Sequence of chain 1.A:
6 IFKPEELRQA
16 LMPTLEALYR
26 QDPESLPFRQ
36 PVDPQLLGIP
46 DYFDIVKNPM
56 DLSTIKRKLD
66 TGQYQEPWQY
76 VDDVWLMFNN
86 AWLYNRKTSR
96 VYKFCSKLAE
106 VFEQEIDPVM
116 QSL

Binding-site contacts:
Ligand atom CE contacts residue ASN90 of chain 1.A at 3.8 Å.
Ligand atom CG contacts residue TYR89 of chain 1.A at 3.7 Å (hydrophobic).
Ligand atom NH1 contacts residue ILE50 of chain 1.A at 3.6 Å.
Ligand atom CD2 contacts residue PRO45 of chain 1.A at 3.9 Å (hydrophobic).
Ligand atom N contacts residue ILE44 of chain 1.A at 3.7 Å.
Ligand atom CE2 contacts residue PRO45 of chain 1.A at 3.7 Å (hydrophobic).
Ligand atom CH3 contacts residue VAL37 of chain 1.A at 3.6 Å (hydrophobic).
Ligand atom O contacts residue LEU41 of chain 1.A at 3.8 Å.
Ligand atom C contacts residue ARG91 of chain 1.A at 3.8 Å.
Ligand atom CZ contacts residue PRO45 of chain 1.A at 3.6 Å (hydrophobic).
Ligand atom C contacts residue LEU42 of chain 1.A at 3.8 Å (hydrophobic).
Ligand atom OG contacts residue LEU42 of chain 1.A at 3.3 Å (h-bond).
Ligand atom NE contacts residue LEU88 of chain 1.A at 3.1 Å (h-bond).
Ligand atom CB contacts residue GLY43 of chain 1.A at 3.9 Å.
Ligand atom N contacts residue LEU42 of chain 1.A at 3.0 Å (h-bond).
Ligand atom CB contacts residue TYR89 of chain 1.A at 3.5 Å (hydrophobic).
Ligand atom CH contacts residue VAL37 of chain 1.A at 3.6 Å (hydrophobic).
Ligand atom NZ contacts residue VAL37 of chain 1.A at 3.6 Å.
Ligand atom NH2 contacts residue LEU88 of chain 1.A at 3.0 Å (h-bond).
Ligand atom CG contacts residue ASN90 of chain 1.A at 3.8 Å.
Ligand atom O contacts residue ILE44 of chain 1.A at 3.7 Å.
Ligand atom CA contacts residue LEU42 of chain 1.A at 3.7 Å (hydrophobic).
Ligand atom CD contacts residue TYR89 of chain 1.A at 3.1 Å (hydrophobic).
Ligand atom CH contacts residue ASN90 of chain 1.A at 3.8 Å.
Ligand atom NE contacts residue TYR89 of chain 1.A at 3.1 Å (h-bond).
Ligand atom CD2 contacts residue ASP46 of chain 1.A at 3.4 Å.
Ligand atom O contacts residue LEU42 of chain 1.A at 3.4 Å.
Ligand atom CD1 contacts residue GLY43 of chain 1.A at 3.9 Å.
Ligand atom CZ contacts residue ILE50 of chain 1.A at 3.9 Å (hydrophobic).
Ligand atom O contacts residue ARG91 of chain 1.A at 2.8 Å (salt-bridge).
Ligand atom CZ contacts residue LEU88 of chain 1.A at 3.5 Å (hydrophobic).
Ligand atom CH contacts residue VAL96 of chain 1.A at 3.7 Å (hydrophobic).
Ligand atom CD contacts residue ASN90 of chain 1.A at 3.6 Å.
Ligand atom C contacts residue ILE44 of chain 1.A at 3.7 Å (hydrophobic).
Ligand atom CA contacts residue ILE44 of chain 1.A at 3.8 Å (hydrophobic).
Ligand atom CH3 contacts residue PRO32 of chain 1.A at 3.6 Å (hydrophobic).
Ligand atom OH contacts residue PRO45 of chain 1.A at 3.9 Å.
Ligand atom O contacts residue TYR89 of chain 1.A at 3.7 Å.
Ligand atom NH2 contacts residue ILE50 of chain 1.A at 3.5 Å.
Ligand atom OH contacts residue ASN90 of chain 1.A at 2.9 Å (h-bond).

The protein below binds the small molecule below.
Small molecule (SMILES): CC(=O)NCCCC[C@H](NC(=O)[C@H](CCC(N)=O)NC(=O)[C@H](Cc1ccc(O)cc1)NC(=O)[C@H](CCCN=C(N)N)NC(=O)[C@@H](N)CCCN=C(N)N)C(=O)N[C@H](C=O)CO